Sequence of chain 1.B:
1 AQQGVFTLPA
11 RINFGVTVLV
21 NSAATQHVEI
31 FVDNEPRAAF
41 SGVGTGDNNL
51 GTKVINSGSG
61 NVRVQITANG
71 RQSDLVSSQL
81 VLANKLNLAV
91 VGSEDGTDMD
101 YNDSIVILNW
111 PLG

The protein below binds the small molecule below.
Small molecule (SMILES): CO[C@@H]1O[C@@H](C)[C@@H](O)[C@@H](O)[C@@H]1O

Sequence of chain 1.A:
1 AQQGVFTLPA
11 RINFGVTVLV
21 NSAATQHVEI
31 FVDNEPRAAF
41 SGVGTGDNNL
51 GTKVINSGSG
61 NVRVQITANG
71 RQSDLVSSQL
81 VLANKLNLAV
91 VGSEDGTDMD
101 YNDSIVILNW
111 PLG

Binding-site contacts:
Ligand atom C2 contacts residue ASP95 of chain 1.B at 3.4 Å.
Ligand atom C3 contacts residue CA1 of chain 1.G at 3.4 Å.
Ligand atom O2 contacts residue ASP98 of chain 1.B at 3.7 Å.
Ligand atom O5 contacts residue ALA23 of chain 1.B at 3.0 Å (h-bond).
Ligand atom C4 contacts residue ASP98 of chain 1.B at 3.9 Å.
Ligand atom O4 contacts residue CA1 of chain 1.G at 2.5 Å.
Ligand atom C6 contacts residue GLY113 of chain 1.A at 3.7 Å.
Ligand atom O2 contacts residue GLY96 of chain 1.B at 4.0 Å.
Ligand atom O2 contacts residue CA1 of chain 1.F at 2.5 Å.
Ligand atom C5 contacts residue ALA23 of chain 1.B at 3.9 Å (hydrophobic).
Ligand atom C2 contacts residue CA1 of chain 1.G at 3.8 Å.
Ligand atom O2 contacts residue ASP103 of chain 1.B at 3.2 Å (salt-bridge).
Ligand atom C3 contacts residue ASP103 of chain 1.B at 3.7 Å.
Ligand atom O4 contacts residue ASP100 of chain 1.B at 4.2 Å.
Ligand atom O4 contacts residue SER22 of chain 1.B at 3.4 Å.
Ligand atom O2 contacts residue ASP95 of chain 1.B at 2.6 Å (salt-bridge).
Ligand atom O3 contacts residue CA1 of chain 1.F at 2.5 Å.
Ligand atom O3 contacts residue ASP100 of chain 1.B at 2.9 Å (salt-bridge).
Ligand atom C2 contacts residue SER22 of chain 1.B at 3.6 Å.
Ligand atom C2 contacts residue ASP103 of chain 1.B at 3.3 Å.
Ligand atom C3 contacts residue CA1 of chain 1.F at 3.4 Å.
Ligand atom C1 contacts residue SER22 of chain 1.B at 3.4 Å.
Ligand atom O3 contacts residue ASP103 of chain 1.B at 3.0 Å (salt-bridge).
Ligand atom O4 contacts residue ASP103 of chain 1.B at 3.8 Å.
Ligand atom O5 contacts residue SER22 of chain 1.B at 3.5 Å (h-bond).
Ligand atom C5 contacts residue GLY113 of chain 1.A at 4.1 Å.
Ligand atom C6 contacts residue ALA23 of chain 1.B at 3.6 Å (hydrophobic).
Ligand atom C4 contacts residue CA1 of chain 1.G at 3.4 Å.
Ligand atom C4 contacts residue GLY113 of chain 1.A at 3.4 Å.
Ligand atom O3 contacts residue CA1 of chain 1.G at 2.5 Å.
Ligand atom C1 contacts residue ALA23 of chain 1.B at 4.0 Å (hydrophobic).
Ligand atom O4 contacts residue GLY113 of chain 1.A at 2.6 Å (h-bond).
Ligand atom O1 contacts residue ASP95 of chain 1.B at 4.2 Å.
Ligand atom O3 contacts residue ASP98 of chain 1.B at 2.5 Å (salt-bridge).
Ligand atom C6 contacts residue THR45 of chain 1.B at 3.9 Å.
Ligand atom O4 contacts residue ASN21 of chain 1.B at 3.0 Å (h-bond).
Ligand atom O2 contacts residue GLU94 of chain 1.B at 3.4 Å (salt-bridge).
Ligand atom C1 contacts residue ASP95 of chain 1.B at 3.7 Å.
Ligand atom C2 contacts residue CA1 of chain 1.F at 3.3 Å.
Ligand atom C3 contacts residue ASP98 of chain 1.B at 3.2 Å.